Sequence of chain 1.A:
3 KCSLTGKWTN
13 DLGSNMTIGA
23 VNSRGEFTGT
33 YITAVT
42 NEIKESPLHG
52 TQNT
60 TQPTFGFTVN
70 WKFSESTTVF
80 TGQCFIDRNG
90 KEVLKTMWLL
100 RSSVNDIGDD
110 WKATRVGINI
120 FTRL

This protein binds this small molecule.
Small molecule (SMILES): O=C1N[C@H]2[C@H](CS[C@H]2CCCC[C@H](O)C23C4C5C6C2[Fe]56432789C3C2C7C8C39)N1

Sequence of chain 1.C:
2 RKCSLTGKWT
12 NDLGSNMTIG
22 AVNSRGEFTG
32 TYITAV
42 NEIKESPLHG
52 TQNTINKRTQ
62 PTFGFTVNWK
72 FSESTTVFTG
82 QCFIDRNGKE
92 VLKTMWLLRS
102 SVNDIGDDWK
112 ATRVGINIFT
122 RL

Binding-site contacts:
Ligand atom O3 contacts residue ASN118 of chain 1.C at 3.9 Å.
Ligand atom N2 contacts residue THR35 of chain 1.C at 3.1 Å (h-bond).
Ligand atom C3 contacts residue TYR33 of chain 1.C at 3.5 Å (hydrophobic).
Ligand atom C8 contacts residue TRP70 of chain 1.C at 3.2 Å (hydrophobic).
Ligand atom O12 contacts residue SER75 of chain 1.C at 2.9 Å (h-bond).
Ligand atom C10 contacts residue LEU99 of chain 1.C at 4.0 Å (hydrophobic).
Ligand atom O3 contacts residue THR35 of chain 1.C at 4.1 Å.
Ligand atom C2 contacts residue TRP110 of chain 1.A at 3.8 Å (hydrophobic).
Ligand atom C7 contacts residue THR35 of chain 1.C at 3.5 Å.
Ligand atom C3 contacts residue THR35 of chain 1.C at 4.0 Å.
Ligand atom N1 contacts residue LEU14 of chain 1.C at 3.7 Å.
Ligand atom O3 contacts residue ASN12 of chain 1.C at 3.4 Å (h-bond).
Ligand atom O12 contacts residue SER73 of chain 1.C at 3.2 Å (h-bond).
Ligand atom C4 contacts residue TRP110 of chain 1.A at 3.8 Å (hydrophobic).
Ligand atom C16 contacts residue TRP110 of chain 1.A at 3.9 Å (hydrophobic).
Ligand atom N2 contacts residue SER16 of chain 1.C at 3.9 Å.
Ligand atom C9 contacts residue PHE72 of chain 1.C at 4.0 Å (hydrophobic).
Ligand atom C7 contacts residue TRP70 of chain 1.C at 3.9 Å (hydrophobic).
Ligand atom C11 contacts residue SER73 of chain 1.C at 3.7 Å.
Ligand atom C5 contacts residue LEU14 of chain 1.C at 4.1 Å (hydrophobic).
Ligand atom C4 contacts residue VAL37 of chain 1.C at 4.0 Å (hydrophobic).
Ligand atom C22 contacts residue ARG114 of chain 1.C at 3.3 Å.
Ligand atom C5 contacts residue TRP110 of chain 1.A at 4.1 Å (hydrophobic).
Ligand atom C3 contacts residue ASN118 of chain 1.C at 3.8 Å.
Ligand atom O3 contacts residue TYR33 of chain 1.C at 2.6 Å (h-bond).
Ligand atom C3 contacts residue LEU14 of chain 1.C at 3.9 Å (hydrophobic).
Ligand atom S1 contacts residue THR77 of chain 1.C at 3.5 Å (h-bond).
Ligand atom C21 contacts residue ARG114 of chain 1.C at 4.0 Å.
Ligand atom C5 contacts residue ASN118 of chain 1.C at 3.9 Å.
Ligand atom O3 contacts residue SER16 of chain 1.C at 2.8 Å (h-bond).
Ligand atom C23 contacts residue SER101 of chain 1.C at 4.1 Å.
Ligand atom C6 contacts residue TRP97 of chain 1.C at 3.5 Å (hydrophobic).
Ligand atom C3 contacts residue SER16 of chain 1.C at 3.6 Å.
Ligand atom S1 contacts residue TRP70 of chain 1.C at 3.7 Å.
Ligand atom C5 contacts residue TRP97 of chain 1.C at 4.0 Å (hydrophobic).
Ligand atom C23 contacts residue ARG114 of chain 1.C at 3.6 Å.
Ligand atom C15 contacts residue TRP110 of chain 1.A at 4.0 Å (hydrophobic).
Ligand atom N1 contacts residue ASN118 of chain 1.C at 2.9 Å (h-bond).
Ligand atom N2 contacts residue VAL37 of chain 1.C at 3.9 Å.
Ligand atom N1 contacts residue TYR33 of chain 1.C at 4.0 Å.